A small-molecule ligand and the protein it binds are described below.
Small molecule (SMILES): CCCCCc1cc(O)c2c(c1)OC(C)(C)[C@@H]1CCC(C)=C[C@@H]21

Sequence of chain 1.C:
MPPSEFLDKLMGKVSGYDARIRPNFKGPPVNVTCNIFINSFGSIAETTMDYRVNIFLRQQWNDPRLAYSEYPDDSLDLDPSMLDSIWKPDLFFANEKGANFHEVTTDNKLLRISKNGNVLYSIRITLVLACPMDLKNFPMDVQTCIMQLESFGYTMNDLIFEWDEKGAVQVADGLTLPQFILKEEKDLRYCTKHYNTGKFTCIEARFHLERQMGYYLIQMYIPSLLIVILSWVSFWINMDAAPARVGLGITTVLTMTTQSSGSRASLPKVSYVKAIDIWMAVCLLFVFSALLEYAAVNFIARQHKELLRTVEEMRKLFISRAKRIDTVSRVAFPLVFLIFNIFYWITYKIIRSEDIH

Binding-site contacts:
Ligand atom C3 contacts residue PHE418 of chain 1.C at 3.9 Å (hydrophobic).
Ligand atom C10 contacts residue PHE317 of chain 1.C at 4.4 Å (hydrophobic).
Ligand atom O1 contacts residue ALA417 of chain 1.C at 4.3 Å.
Ligand atom C14 contacts residue VAL421 of chain 1.C at 3.8 Å (hydrophobic).
Ligand atom C10 contacts residue VAL421 of chain 1.C at 4.0 Å (hydrophobic).
Ligand atom C5 contacts residue PHE418 of chain 1.C at 3.6 Å (hydrophobic).
Ligand atom C4 contacts residue PHE418 of chain 1.C at 3.4 Å (hydrophobic).
Ligand atom C15 contacts residue ALA417 of chain 1.C at 3.6 Å (hydrophobic).
Ligand atom C2 contacts residue PHE418 of chain 1.C at 4.5 Å (hydrophobic).
Ligand atom C15 contacts residue VAL421 of chain 1.C at 3.9 Å (hydrophobic).
Ligand atom O2 contacts residue SER320 of chain 1.C at 3.0 Å (h-bond).
Ligand atom C11 contacts residue VAL421 of chain 1.C at 3.7 Å (hydrophobic).
Ligand atom C18 contacts residue VAL413 of chain 1.C at 4.3 Å (hydrophobic).
Ligand atom C15 contacts residue PHE418 of chain 1.C at 3.9 Å (hydrophobic).
Ligand atom O2 contacts residue PHE418 of chain 1.C at 3.4 Å.
Ligand atom C7 contacts residue PHE418 of chain 1.C at 3.5 Å (hydrophobic).
Ligand atom C8 contacts residue PHE418 of chain 1.C at 4.2 Å (hydrophobic).
Ligand atom C13 contacts residue VAL421 of chain 1.C at 4.4 Å (hydrophobic).
Ligand atom C6 contacts residue PHE418 of chain 1.C at 4.3 Å (hydrophobic).
Ligand atom C8 contacts residue SER320 of chain 1.C at 4.4 Å.
Ligand atom C4 contacts residue SER320 of chain 1.C at 4.3 Å.